A protein and the small-molecule ligand that binds it are described below.
Small molecule (SMILES): CC(=O)N[C@H]1[C@H](O[C@H]2[C@H](O)[C@@H](NC(C)=O)CO[C@@H]2CO)O[C@H](CO)[C@@H](O)[C@@H]1O

Sequence of chain 1.B:
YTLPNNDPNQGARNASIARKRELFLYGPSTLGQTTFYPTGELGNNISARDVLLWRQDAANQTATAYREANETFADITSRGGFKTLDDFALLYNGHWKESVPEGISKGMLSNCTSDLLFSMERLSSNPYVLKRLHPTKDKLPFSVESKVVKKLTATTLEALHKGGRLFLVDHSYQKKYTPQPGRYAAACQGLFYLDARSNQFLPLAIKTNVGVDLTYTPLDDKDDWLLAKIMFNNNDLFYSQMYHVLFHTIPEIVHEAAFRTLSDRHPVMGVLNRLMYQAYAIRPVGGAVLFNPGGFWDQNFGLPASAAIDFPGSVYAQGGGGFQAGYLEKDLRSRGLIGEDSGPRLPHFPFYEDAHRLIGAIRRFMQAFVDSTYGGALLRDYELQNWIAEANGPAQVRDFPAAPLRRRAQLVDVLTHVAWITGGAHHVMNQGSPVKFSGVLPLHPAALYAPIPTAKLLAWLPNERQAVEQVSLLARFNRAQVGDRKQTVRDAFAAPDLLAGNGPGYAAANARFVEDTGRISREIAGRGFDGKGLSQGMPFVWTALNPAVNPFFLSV

Binding-site contacts:
Ligand atom C4 contacts residue ASN60 of chain 1.B at 4.1 Å.
Ligand atom C6 contacts residue TYR434 of chain 1.B at 4.1 Å (hydrophobic).
Ligand atom C5 contacts residue ASN60 of chain 1.B at 3.7 Å.
Ligand atom C7 contacts residue ASN60 of chain 1.B at 3.8 Å.
Ligand atom N2 contacts residue ASN60 of chain 1.B at 3.0 Å (h-bond).
Ligand atom O6 contacts residue TYR434 of chain 1.B at 3.8 Å.
Ligand atom C2 contacts residue GLN56 of chain 1.B at 3.5 Å.
Ligand atom C1 contacts residue ASN60 of chain 1.B at 1.4 Å.
Ligand atom C3 contacts residue GLN56 of chain 1.B at 3.4 Å.
Ligand atom O7 contacts residue ASN60 of chain 1.B at 4.1 Å.
Ligand atom C7 contacts residue GLY57 of chain 1.B at 4.0 Å.
Ligand atom C5 contacts residue TYR434 of chain 1.B at 3.8 Å (hydrophobic).
Ligand atom C3 contacts residue ASN60 of chain 1.B at 3.7 Å.
Ligand atom C1 contacts residue GLN56 of chain 1.B at 3.8 Å.
Ligand atom C7 contacts residue GLN56 of chain 1.B at 4.1 Å.
Ligand atom C2 contacts residue TYR434 of chain 1.B at 4.5 Å (hydrophobic).
Ligand atom O3 contacts residue GLN56 of chain 1.B at 4.0 Å.
Ligand atom C2 contacts residue ASN60 of chain 1.B at 2.4 Å.
Ligand atom C1 contacts residue TYR434 of chain 1.B at 3.3 Å (hydrophobic).
Ligand atom O5 contacts residue ASN60 of chain 1.B at 2.4 Å (h-bond).
Ligand atom C8 contacts residue GLN56 of chain 1.B at 3.9 Å.
Ligand atom C8 contacts residue GLY57 of chain 1.B at 3.4 Å.
Ligand atom N2 contacts residue GLN56 of chain 1.B at 3.1 Å (h-bond).
Ligand atom O5 contacts residue TYR434 of chain 1.B at 3.4 Å.